This small molecule binds to this protein.
Small molecule (SMILES): C[C@H](Oc1ccc2ncc(/C=C/C(=O)O)c(C3CC3)c2c1)c1c(Cl)cccc1C1CC1

Binding-site contacts:
Ligand atom C1 contacts residue LEU171 of chain 1.B at 3.5 Å (hydrophobic).
Ligand atom C18 contacts residue ILE182 of chain 1.B at 3.8 Å (hydrophobic).
Ligand atom C5 contacts residue LEU171 of chain 1.B at 3.5 Å (hydrophobic).
Ligand atom C6 contacts residue LEU171 of chain 1.B at 3.8 Å (hydrophobic).
Ligand atom C30 contacts residue LEU298 of chain 1.B at 3.9 Å (hydrophobic).
Ligand atom O27 contacts residue LYS299 of chain 1.B at 3.9 Å.
Ligand atom C11 contacts residue PHE157 of chain 1.B at 3.3 Å (hydrophobic).
Ligand atom C25 contacts residue ILE182 of chain 1.B at 3.8 Å (hydrophobic).
Ligand atom C1 contacts residue ALA175 of chain 1.B at 3.6 Å (hydrophobic).
Ligand atom C3 contacts residue LEU171 of chain 1.B at 3.8 Å (hydrophobic).
Ligand atom C12 contacts residue LEU298 of chain 1.B at 3.9 Å (hydrophobic).
Ligand atom O28 contacts residue ILE255 of chain 1.B at 3.8 Å.
Ligand atom C1 contacts residue VAL178 of chain 1.B at 3.7 Å (hydrophobic).
Ligand atom O13 contacts residue ALA175 of chain 1.B at 3.3 Å.
Ligand atom C4 contacts residue LEU298 of chain 1.B at 3.9 Å (hydrophobic).
Ligand atom C15 contacts residue ALA175 of chain 1.B at 3.6 Å (hydrophobic).
Ligand atom C11 contacts residue ILE172 of chain 1.B at 3.6 Å (hydrophobic).
Ligand atom O28 contacts residue LYS299 of chain 1.B at 3.2 Å.
Ligand atom O13 contacts residue VAL178 of chain 1.B at 3.8 Å.
Ligand atom C16 contacts residue SER179 of chain 1.B at 3.8 Å.
Ligand atom C5 contacts residue LEU298 of chain 1.B at 3.6 Å (hydrophobic).
Ligand atom C8 contacts residue LEU171 of chain 1.B at 3.8 Å (hydrophobic).
Ligand atom CL9 contacts residue ALA259 of chain 1.B at 3.6 Å.
Ligand atom C6 contacts residue LEU294 of chain 1.B at 3.8 Å (hydrophobic).
Ligand atom C7 contacts residue MET291 of chain 1.B at 3.9 Å (hydrophobic).
Ligand atom C14 contacts residue VAL178 of chain 1.B at 3.6 Å (hydrophobic).
Ligand atom C12 contacts residue PHE157 of chain 1.B at 3.7 Å (hydrophobic).
Ligand atom C21 contacts residue ILE182 of chain 1.B at 3.4 Å (hydrophobic).
Ligand atom C29 contacts residue ILE182 of chain 1.B at 3.5 Å (hydrophobic).
Ligand atom C4 contacts residue LEU171 of chain 1.B at 3.9 Å (hydrophobic).
Ligand atom C24 contacts residue ILE182 of chain 1.B at 3.7 Å (hydrophobic).
Ligand atom C11 contacts residue ALA175 of chain 1.B at 3.9 Å (hydrophobic).
Ligand atom C20 contacts residue ILE182 of chain 1.B at 3.3 Å (hydrophobic).
Ligand atom C26 contacts residue LYS299 of chain 1.B at 3.7 Å.
Ligand atom C30 contacts residue MET295 of chain 1.B at 3.9 Å (hydrophobic).
Ligand atom C6 contacts residue MET291 of chain 1.B at 3.7 Å (hydrophobic).
Ligand atom C2 contacts residue VAL178 of chain 1.B at 3.8 Å (hydrophobic).
Ligand atom C10 contacts residue ALA175 of chain 1.B at 3.4 Å (hydrophobic).
Ligand atom O27 contacts residue ILE255 of chain 1.B at 3.9 Å.
Ligand atom C19 contacts residue VAL178 of chain 1.B at 3.4 Å (hydrophobic).

Sequence of chain 1.B:
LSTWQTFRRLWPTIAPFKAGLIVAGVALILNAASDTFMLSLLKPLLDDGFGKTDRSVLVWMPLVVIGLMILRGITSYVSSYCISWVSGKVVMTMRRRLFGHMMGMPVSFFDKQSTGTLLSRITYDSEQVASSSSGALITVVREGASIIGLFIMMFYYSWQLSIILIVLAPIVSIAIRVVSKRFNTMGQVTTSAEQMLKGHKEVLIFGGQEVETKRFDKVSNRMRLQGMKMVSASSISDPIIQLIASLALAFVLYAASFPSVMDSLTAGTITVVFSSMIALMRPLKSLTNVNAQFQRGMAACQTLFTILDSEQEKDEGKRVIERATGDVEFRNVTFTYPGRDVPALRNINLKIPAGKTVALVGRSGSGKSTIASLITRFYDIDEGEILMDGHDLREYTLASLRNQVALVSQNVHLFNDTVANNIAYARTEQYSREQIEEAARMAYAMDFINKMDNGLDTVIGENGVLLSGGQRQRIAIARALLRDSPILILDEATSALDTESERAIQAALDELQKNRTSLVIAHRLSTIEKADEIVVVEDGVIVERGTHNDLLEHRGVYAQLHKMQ